Binding-site contacts:
Ligand atom N2 contacts residue ASN300 of chain 1.D at 3.0 Å (h-bond).
Ligand atom O7 contacts residue ASN300 of chain 1.D at 3.4 Å (h-bond).
Ligand atom C8 contacts residue ASN300 of chain 1.D at 4.0 Å.
Ligand atom C7 contacts residue ASN300 of chain 1.D at 3.4 Å.
Ligand atom O5 contacts residue ASN300 of chain 1.D at 2.4 Å (h-bond).
Ligand atom C3 contacts residue ASN300 of chain 1.D at 3.9 Å.
Ligand atom C5 contacts residue ASN300 of chain 1.D at 3.8 Å.
Ligand atom C1 contacts residue ASN300 of chain 1.D at 1.5 Å.
Ligand atom C2 contacts residue ASN300 of chain 1.D at 2.6 Å.
Ligand atom O7 contacts residue GLU289 of chain 1.D at 4.1 Å.
Ligand atom C8 contacts residue GLU289 of chain 1.D at 3.4 Å.
Ligand atom C7 contacts residue GLU289 of chain 1.D at 4.2 Å.
Ligand atom C4 contacts residue ASN300 of chain 1.D at 4.4 Å.

This protein binds this small molecule.
Small molecule (SMILES): CC(=O)N[C@H]1[C@H](O[C@H]2[C@H](O)[C@@H](NC(C)=O)CO[C@@H]2CO)O[C@H](CO)[C@@H](O)[C@@H]1O

Sequence of chain 1.D:
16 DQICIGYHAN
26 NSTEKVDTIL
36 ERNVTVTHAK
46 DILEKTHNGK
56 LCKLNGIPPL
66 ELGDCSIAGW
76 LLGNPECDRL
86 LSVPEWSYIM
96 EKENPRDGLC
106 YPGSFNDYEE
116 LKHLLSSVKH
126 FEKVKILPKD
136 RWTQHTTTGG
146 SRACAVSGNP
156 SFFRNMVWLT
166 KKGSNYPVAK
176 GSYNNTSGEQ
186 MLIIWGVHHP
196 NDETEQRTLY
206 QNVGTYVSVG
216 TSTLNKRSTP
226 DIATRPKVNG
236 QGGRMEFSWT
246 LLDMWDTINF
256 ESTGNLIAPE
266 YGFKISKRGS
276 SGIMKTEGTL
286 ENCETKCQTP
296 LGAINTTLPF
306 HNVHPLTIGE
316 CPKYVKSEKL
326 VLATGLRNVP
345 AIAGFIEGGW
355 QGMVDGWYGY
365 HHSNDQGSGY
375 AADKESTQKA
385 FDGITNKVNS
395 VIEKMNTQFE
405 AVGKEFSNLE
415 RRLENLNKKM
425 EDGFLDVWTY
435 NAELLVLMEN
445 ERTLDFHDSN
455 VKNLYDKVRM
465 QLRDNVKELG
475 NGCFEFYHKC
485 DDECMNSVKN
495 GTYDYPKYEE